A protein and the small-molecule ligand that binds it are described below.
Small molecule (SMILES): CC(=O)N[C@H]1[C@H](O[C@H]2[C@H](O)[C@@H](NC(C)=O)CO[C@@H]2CO)O[C@H](CO)[C@@H](O)[C@@H]1O

Binding-site contacts:
Ligand atom C2 contacts residue ASN19 of chain 43.P at 3.6 Å.
Ligand atom N2 contacts residue ASN19 of chain 43.P at 4.0 Å.
Ligand atom O7 contacts residue ALA18 of chain 43.P at 4.3 Å.
Ligand atom C7 contacts residue ALA18 of chain 43.P at 4.4 Å (hydrophobic).
Ligand atom C8 contacts residue TYR17 of chain 43.P at 3.4 Å (hydrophobic).
Ligand atom C7 contacts residue TYR17 of chain 43.P at 4.2 Å (hydrophobic).
Ligand atom C1 contacts residue ASN19 of chain 43.P at 2.3 Å.
Ligand atom C8 contacts residue ALA18 of chain 43.P at 4.0 Å (hydrophobic).
Ligand atom C3 contacts residue ASN19 of chain 43.P at 4.4 Å.
Ligand atom O5 contacts residue ASN19 of chain 43.P at 2.9 Å (h-bond).
Ligand atom C5 contacts residue ASN19 of chain 43.P at 3.6 Å.

Sequence of chain 43.P:
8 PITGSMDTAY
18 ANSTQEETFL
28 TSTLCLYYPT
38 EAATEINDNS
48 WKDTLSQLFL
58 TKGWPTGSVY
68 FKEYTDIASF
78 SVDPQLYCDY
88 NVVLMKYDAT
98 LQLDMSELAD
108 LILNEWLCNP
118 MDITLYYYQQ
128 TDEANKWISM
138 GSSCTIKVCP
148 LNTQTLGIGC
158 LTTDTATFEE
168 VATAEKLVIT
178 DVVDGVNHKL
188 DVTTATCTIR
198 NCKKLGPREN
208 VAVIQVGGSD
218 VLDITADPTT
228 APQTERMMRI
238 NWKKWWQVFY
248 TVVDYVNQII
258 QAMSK